This protein binds this small molecule.
Small molecule (SMILES): CC(=O)N[C@@H]1[C@@H](O)[C@H](O)[C@@H](CO)O[C@H]1O

Sequence of chain 1.B:
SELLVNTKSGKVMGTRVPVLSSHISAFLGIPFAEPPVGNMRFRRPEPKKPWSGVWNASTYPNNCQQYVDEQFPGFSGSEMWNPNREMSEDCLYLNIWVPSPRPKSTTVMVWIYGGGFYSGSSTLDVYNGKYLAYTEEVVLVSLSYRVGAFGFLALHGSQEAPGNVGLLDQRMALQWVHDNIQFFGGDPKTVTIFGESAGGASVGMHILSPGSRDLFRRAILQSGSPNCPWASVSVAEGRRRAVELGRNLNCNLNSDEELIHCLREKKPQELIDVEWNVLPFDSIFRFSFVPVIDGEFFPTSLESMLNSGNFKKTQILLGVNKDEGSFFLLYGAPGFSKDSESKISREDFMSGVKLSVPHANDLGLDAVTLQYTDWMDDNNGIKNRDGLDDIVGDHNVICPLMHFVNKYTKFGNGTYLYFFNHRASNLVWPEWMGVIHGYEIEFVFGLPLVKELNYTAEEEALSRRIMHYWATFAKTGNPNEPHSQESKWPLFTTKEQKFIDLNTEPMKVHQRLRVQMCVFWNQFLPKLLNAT

Binding-site contacts:
Ligand atom C1 contacts residue ASN59 of chain 1.B at 1.4 Å.
Ligand atom C5 contacts residue THR62 of chain 1.B at 4.4 Å.
Ligand atom C5 contacts residue SER61 of chain 1.B at 4.2 Å.
Ligand atom O7 contacts residue ASN59 of chain 1.B at 3.8 Å.
Ligand atom C3 contacts residue ASN59 of chain 1.B at 3.8 Å.
Ligand atom C1 contacts residue SER61 of chain 1.B at 3.1 Å.
Ligand atom C8 contacts residue ASN59 of chain 1.B at 4.0 Å.
Ligand atom C3 contacts residue SER61 of chain 1.B at 4.5 Å.
Ligand atom C5 contacts residue ASN59 of chain 1.B at 3.7 Å.
Ligand atom O5 contacts residue ASN59 of chain 1.B at 2.4 Å (h-bond).
Ligand atom C2 contacts residue ASN59 of chain 1.B at 2.5 Å.
Ligand atom C7 contacts residue ASN59 of chain 1.B at 3.6 Å.
Ligand atom C8 contacts residue MET16 of chain 1.B at 4.3 Å (hydrophobic).
Ligand atom O5 contacts residue SER61 of chain 1.B at 3.8 Å.
Ligand atom C4 contacts residue ASN59 of chain 1.B at 4.3 Å.
Ligand atom N2 contacts residue SER61 of chain 1.B at 4.2 Å.
Ligand atom C6 contacts residue THR62 of chain 1.B at 4.4 Å.
Ligand atom C2 contacts residue SER61 of chain 1.B at 4.1 Å.
Ligand atom N2 contacts residue ASN59 of chain 1.B at 2.9 Å (h-bond).